Sequence of chain 2.A:
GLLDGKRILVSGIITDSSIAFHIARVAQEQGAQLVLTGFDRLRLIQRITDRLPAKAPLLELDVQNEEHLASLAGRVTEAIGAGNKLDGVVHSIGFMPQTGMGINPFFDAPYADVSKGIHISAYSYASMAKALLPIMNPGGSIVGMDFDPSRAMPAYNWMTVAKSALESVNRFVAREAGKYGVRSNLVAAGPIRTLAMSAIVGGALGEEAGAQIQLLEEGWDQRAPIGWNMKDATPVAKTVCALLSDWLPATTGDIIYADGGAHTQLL

A small-molecule ligand and the protein it binds are described below.
Small molecule (SMILES): O=C(O)c1ccccc1C(=O)c1ccc(Cl)c([N+](=O)[O-])c1

Binding-site contacts:
Ligand atom C15 contacts residue ILE203 of chain 2.A at 3.5 Å (hydrophobic).
Ligand atom CL contacts residue LEU219 of chain 2.A at 3.9 Å.
Ligand atom C17 contacts residue MET162 of chain 2.A at 3.5 Å (hydrophobic).
Ligand atom O12 contacts residue ILE216 of chain 2.A at 3.0 Å.
Ligand atom C03 contacts residue MET200 of chain 2.A at 3.8 Å (hydrophobic).
Ligand atom CL contacts residue ILE216 of chain 2.A at 3.8 Å.
Ligand atom C06 contacts residue TYR159 of chain 2.A at 3.8 Å (hydrophobic).
Ligand atom C08 contacts residue TYR159 of chain 2.A at 3.4 Å (hydrophobic).
Ligand atom O11 contacts residue MET104 of chain 2.A at 3.6 Å.
Ligand atom O20 contacts residue MET162 of chain 2.A at 3.8 Å.
Ligand atom C05 contacts residue PHE150 of chain 2.A at 3.7 Å (hydrophobic).
Ligand atom C09 contacts residue MET200 of chain 2.A at 3.7 Å (hydrophobic).
Ligand atom CL contacts residue PHE150 of chain 2.A at 3.6 Å.
Ligand atom O20 contacts residue TYR159 of chain 2.A at 2.7 Å (h-bond).
Ligand atom C06 contacts residue MET200 of chain 2.A at 3.5 Å (hydrophobic).
Ligand atom C19 contacts residue MET162 of chain 2.A at 3.5 Å (hydrophobic).
Ligand atom O21 contacts residue GLY97 of chain 2.A at 3.9 Å.
Ligand atom N10 contacts residue ILE216 of chain 2.A at 3.7 Å.
Ligand atom C19 contacts residue TYR159 of chain 2.A at 3.9 Å (hydrophobic).
Ligand atom O21 contacts residue NAD1 of chain 2.B at 2.8 Å (h-bond).
Ligand atom O12 contacts residue TYR159 of chain 2.A at 3.4 Å.
Ligand atom C16 contacts residue MET104 of chain 2.A at 4.0 Å (hydrophobic).
Ligand atom O11 contacts residue ILE216 of chain 2.A at 3.9 Å.
Ligand atom C09 contacts residue TYR159 of chain 2.A at 3.4 Å (hydrophobic).
Ligand atom C05 contacts residue MET200 of chain 2.A at 3.6 Å (hydrophobic).
Ligand atom C19 contacts residue NAD1 of chain 2.B at 3.1 Å.
Ligand atom O11 contacts residue ILE203 of chain 2.A at 3.6 Å.
Ligand atom O01 contacts residue NAD1 of chain 2.B at 3.2 Å.
Ligand atom C04 contacts residue TYR159 of chain 2.A at 4.0 Å (hydrophobic).
Ligand atom C05 contacts residue NAD1 of chain 2.B at 3.9 Å.
Ligand atom C14 contacts residue ILE203 of chain 2.A at 3.7 Å (hydrophobic).
Ligand atom C15 contacts residue MET104 of chain 2.A at 4.0 Å (hydrophobic).
Ligand atom C18 contacts residue MET162 of chain 2.A at 3.9 Å (hydrophobic).
Ligand atom C04 contacts residue MET200 of chain 2.A at 4.0 Å (hydrophobic).
Ligand atom O20 contacts residue NAD1 of chain 2.B at 2.8 Å (h-bond).
Ligand atom N10 contacts residue TYR159 of chain 2.A at 3.5 Å.
Ligand atom C04 contacts residue NAD1 of chain 2.B at 3.3 Å.
Ligand atom C08 contacts residue MET200 of chain 2.A at 3.8 Å (hydrophobic).
Ligand atom O21 contacts residue MET162 of chain 2.A at 3.3 Å.
Ligand atom C03 contacts residue TYR159 of chain 2.A at 3.7 Å (hydrophobic).